Sequence of chain 1.F:
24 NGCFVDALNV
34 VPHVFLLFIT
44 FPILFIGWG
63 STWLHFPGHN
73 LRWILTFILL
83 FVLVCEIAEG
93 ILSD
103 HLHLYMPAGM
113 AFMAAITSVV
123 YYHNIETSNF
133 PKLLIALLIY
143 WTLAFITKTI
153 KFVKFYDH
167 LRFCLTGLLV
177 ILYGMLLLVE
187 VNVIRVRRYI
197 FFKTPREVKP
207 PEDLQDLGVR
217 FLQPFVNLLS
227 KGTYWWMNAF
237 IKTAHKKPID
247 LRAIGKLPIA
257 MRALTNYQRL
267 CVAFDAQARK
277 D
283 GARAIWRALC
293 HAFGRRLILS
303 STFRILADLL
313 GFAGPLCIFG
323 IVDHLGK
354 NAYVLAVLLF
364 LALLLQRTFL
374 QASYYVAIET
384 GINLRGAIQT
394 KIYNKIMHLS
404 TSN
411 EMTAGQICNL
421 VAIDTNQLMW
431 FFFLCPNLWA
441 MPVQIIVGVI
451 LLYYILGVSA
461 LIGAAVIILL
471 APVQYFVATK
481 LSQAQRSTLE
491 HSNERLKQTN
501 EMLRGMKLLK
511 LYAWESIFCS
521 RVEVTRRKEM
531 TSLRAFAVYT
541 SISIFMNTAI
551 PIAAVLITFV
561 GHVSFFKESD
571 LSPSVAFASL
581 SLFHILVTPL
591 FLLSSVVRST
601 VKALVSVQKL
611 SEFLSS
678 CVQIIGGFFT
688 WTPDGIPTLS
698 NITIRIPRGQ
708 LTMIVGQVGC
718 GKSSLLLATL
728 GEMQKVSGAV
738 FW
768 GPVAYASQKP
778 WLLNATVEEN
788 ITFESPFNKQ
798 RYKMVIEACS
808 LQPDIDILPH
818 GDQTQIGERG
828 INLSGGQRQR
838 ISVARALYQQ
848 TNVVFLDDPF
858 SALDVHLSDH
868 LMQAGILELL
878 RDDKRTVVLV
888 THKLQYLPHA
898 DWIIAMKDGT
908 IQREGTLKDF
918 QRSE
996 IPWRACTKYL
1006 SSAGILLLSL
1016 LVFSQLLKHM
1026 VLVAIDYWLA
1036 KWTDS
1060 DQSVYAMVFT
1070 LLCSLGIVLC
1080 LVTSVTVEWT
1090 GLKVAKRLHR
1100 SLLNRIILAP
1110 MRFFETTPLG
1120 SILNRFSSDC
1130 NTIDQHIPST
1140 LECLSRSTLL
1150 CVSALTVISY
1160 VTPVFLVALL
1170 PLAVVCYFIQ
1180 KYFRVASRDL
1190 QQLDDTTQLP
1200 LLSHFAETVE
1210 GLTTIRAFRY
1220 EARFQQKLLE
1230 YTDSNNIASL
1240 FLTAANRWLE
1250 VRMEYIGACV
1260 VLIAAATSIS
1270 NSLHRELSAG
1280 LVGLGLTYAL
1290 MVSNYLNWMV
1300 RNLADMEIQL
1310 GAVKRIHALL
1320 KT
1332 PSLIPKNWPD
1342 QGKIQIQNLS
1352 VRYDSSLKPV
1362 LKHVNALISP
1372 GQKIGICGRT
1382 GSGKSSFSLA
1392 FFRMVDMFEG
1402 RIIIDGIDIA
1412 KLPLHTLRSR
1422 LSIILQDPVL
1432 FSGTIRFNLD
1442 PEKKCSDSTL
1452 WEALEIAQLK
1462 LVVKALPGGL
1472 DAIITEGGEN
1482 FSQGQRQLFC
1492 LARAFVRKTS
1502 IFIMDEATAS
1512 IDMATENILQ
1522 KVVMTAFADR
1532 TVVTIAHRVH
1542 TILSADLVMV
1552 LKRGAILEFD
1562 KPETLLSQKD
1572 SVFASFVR

This small molecule binds to this protein.
Small molecule (SMILES): Nc1ncnc2c1ncn2[C@@H]1O[C@H](COP(=O)(O)OP(=O)(O)OP(O)(O)=S)[C@@H](O)[C@H]1O

Binding-site contacts:
Ligand atom O2B contacts residue LYS719 of chain 1.F at 2.6 Å (salt-bridge).
Ligand atom N7 contacts residue TRP688 of chain 1.F at 3.7 Å.
Ligand atom O1A contacts residue SER721 of chain 1.F at 2.4 Å (h-bond).
Ligand atom O3B contacts residue SER720 of chain 1.F at 3.5 Å (h-bond).
Ligand atom C2 contacts residue TRP688 of chain 1.F at 3.6 Å (hydrophobic).
Ligand atom N3 contacts residue TRP688 of chain 1.F at 3.7 Å.
Ligand atom O2G contacts residue LYS719 of chain 1.F at 3.8 Å.
Ligand atom O2B contacts residue GLY718 of chain 1.F at 2.7 Å (h-bond).
Ligand atom O2B contacts residue CYS717 of chain 1.F at 3.3 Å (h-bond).
Ligand atom O4' contacts residue TRP688 of chain 1.F at 3.7 Å.
Ligand atom N6 contacts residue THR404 of chain 1.F at 3.4 Å.
Ligand atom S1G contacts residue SER720 of chain 1.F at 3.2 Å (h-bond).
Ligand atom O1B contacts residue LYS719 of chain 1.F at 4.0 Å.
Ligand atom O1A contacts residue LYS719 of chain 1.F at 4.0 Å.
Ligand atom O5' contacts residue SER721 of chain 1.F at 3.7 Å.
Ligand atom N1 contacts residue TRP688 of chain 1.F at 3.5 Å.
Ligand atom C4 contacts residue TRP688 of chain 1.F at 3.8 Å (hydrophobic).
Ligand atom O1A contacts residue SER720 of chain 1.F at 4.0 Å.
Ligand atom PB contacts residue LYS719 of chain 1.F at 3.9 Å.
Ligand atom O1B contacts residue GLY716 of chain 1.F at 2.6 Å (h-bond).
Ligand atom S1G contacts residue GLN775 of chain 1.F at 2.7 Å (h-bond).
Ligand atom O3B contacts residue LYS719 of chain 1.F at 3.8 Å.
Ligand atom C5' contacts residue SER721 of chain 1.F at 3.8 Å.
Ligand atom PB contacts residue CYS717 of chain 1.F at 4.0 Å.
Ligand atom PB contacts residue GLY716 of chain 1.F at 3.9 Å.
Ligand atom C2 contacts residue SER405 of chain 1.F at 3.9 Å.
Ligand atom C6 contacts residue TRP688 of chain 1.F at 3.3 Å (hydrophobic).
Ligand atom N6 contacts residue TRP688 of chain 1.F at 3.5 Å.
Ligand atom O2G contacts residue GLN775 of chain 1.F at 3.6 Å (h-bond).
Ligand atom O1B contacts residue VAL715 of chain 1.F at 3.7 Å.
Ligand atom O3A contacts residue GLY716 of chain 1.F at 3.9 Å.
Ligand atom O1A contacts residue GLY718 of chain 1.F at 3.7 Å.
Ligand atom O1B contacts residue CYS717 of chain 1.F at 3.6 Å (h-bond).
Ligand atom O2A contacts residue SER720 of chain 1.F at 3.9 Å.
Ligand atom O2B contacts residue SER720 of chain 1.F at 3.9 Å.
Ligand atom C5 contacts residue TRP688 of chain 1.F at 3.5 Å (hydrophobic).
Ligand atom PG contacts residue SER720 of chain 1.F at 3.7 Å.
Ligand atom O2G contacts residue SER720 of chain 1.F at 3.8 Å.
Ligand atom PA contacts residue SER721 of chain 1.F at 3.6 Å.
Ligand atom N1 contacts residue SER405 of chain 1.F at 3.9 Å.